This protein binds this small molecule.
Small molecule (SMILES): CC(=O)N[C@@H]1[C@@H](O)[C@H](O)[C@@H](CO)O[C@H]1O

Binding-site contacts:
Ligand atom O7 contacts residue ASN108 of chain 1.D at 3.6 Å (h-bond).
Ligand atom C3 contacts residue ASN108 of chain 1.D at 3.8 Å.
Ligand atom C7 contacts residue ASN108 of chain 1.D at 3.6 Å.
Ligand atom O7 contacts residue ARG106 of chain 1.D at 3.8 Å.
Ligand atom N2 contacts residue ARG106 of chain 1.D at 3.3 Å (salt-bridge).
Ligand atom C8 contacts residue ARG106 of chain 1.D at 3.7 Å.
Ligand atom C1 contacts residue ARG106 of chain 1.D at 4.3 Å.
Ligand atom C4 contacts residue ASN108 of chain 1.D at 4.2 Å.
Ligand atom C1 contacts residue ASN108 of chain 1.D at 1.4 Å.
Ligand atom C2 contacts residue ASN108 of chain 1.D at 2.4 Å.
Ligand atom O5 contacts residue ASN108 of chain 1.D at 2.4 Å (h-bond).
Ligand atom C5 contacts residue ASN108 of chain 1.D at 3.6 Å.
Ligand atom C7 contacts residue ARG106 of chain 1.D at 3.4 Å.
Ligand atom C2 contacts residue ARG106 of chain 1.D at 4.3 Å.
Ligand atom N2 contacts residue ASN108 of chain 1.D at 3.0 Å (h-bond).

Sequence of chain 1.D:
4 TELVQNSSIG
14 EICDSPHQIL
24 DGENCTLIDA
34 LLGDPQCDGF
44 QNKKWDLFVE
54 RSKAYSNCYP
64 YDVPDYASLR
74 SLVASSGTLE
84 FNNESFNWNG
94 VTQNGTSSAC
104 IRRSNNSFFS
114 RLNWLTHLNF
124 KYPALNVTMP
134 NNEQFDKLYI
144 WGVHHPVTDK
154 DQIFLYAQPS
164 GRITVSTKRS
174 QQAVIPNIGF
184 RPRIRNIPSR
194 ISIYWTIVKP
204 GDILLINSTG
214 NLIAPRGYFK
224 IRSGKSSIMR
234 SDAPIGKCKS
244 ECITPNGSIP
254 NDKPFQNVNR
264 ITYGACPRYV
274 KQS